A small-molecule ligand and the protein it binds are described below.
Small molecule (SMILES): C[n+]1cn([C@@H]2O[C@H](COP(=O)(O)O)[C@@H](O)[C@H]2O)c2nc(N)[nH]c(=O)c21

Binding-site contacts:
Ligand atom N7 contacts residue TYR248 of chain 1.A at 3.7 Å.
Ligand atom N2 contacts residue PHE241 of chain 1.A at 3.5 Å.
Ligand atom O2' contacts residue TYR285 of chain 1.A at 2.8 Å (h-bond).
Ligand atom C2 contacts residue TYR154 of chain 1.A at 3.5 Å (hydrophobic).
Ligand atom C6 contacts residue TYR154 of chain 1.A at 3.7 Å (hydrophobic).
Ligand atom O4' contacts residue VAL243 of chain 1.A at 3.8 Å.
Ligand atom C2 contacts residue GLU250 of chain 1.A at 3.4 Å.
Ligand atom CN7 contacts residue TYR248 of chain 1.A at 4.0 Å (hydrophobic).
Ligand atom C4' contacts residue HIS37 of chain 1.A at 4.0 Å.
Ligand atom C6 contacts residue TYR248 of chain 1.A at 3.7 Å (hydrophobic).
Ligand atom C6 contacts residue GLU250 of chain 1.A at 3.9 Å.
Ligand atom O3' contacts residue ALA40 of chain 1.A at 4.0 Å.
Ligand atom OP2 contacts residue ASN35 of chain 1.A at 3.6 Å (h-bond).
Ligand atom O4' contacts residue TYR248 of chain 1.A at 4.0 Å.
Ligand atom OP2 contacts residue ARG41 of chain 1.A at 3.5 Å (salt-bridge).
Ligand atom O5' contacts residue HIS37 of chain 1.A at 2.7 Å (h-bond).
Ligand atom N1 contacts residue TYR154 of chain 1.A at 3.4 Å.
Ligand atom C2' contacts residue ASP152 of chain 1.A at 3.6 Å.
Ligand atom N2 contacts residue GLU250 of chain 1.A at 3.1 Å (salt-bridge).
Ligand atom OP1 contacts residue HIS37 of chain 1.A at 2.6 Å (h-bond).
Ligand atom N1 contacts residue TYR248 of chain 1.A at 3.6 Å.
Ligand atom C8 contacts residue TYR248 of chain 1.A at 3.7 Å (hydrophobic).
Ligand atom O6 contacts residue TYR154 of chain 1.A at 3.9 Å.
Ligand atom C3' contacts residue ARG41 of chain 1.A at 3.7 Å.
Ligand atom C8 contacts residue ASP152 of chain 1.A at 4.0 Å.
Ligand atom O3' contacts residue ARG41 of chain 1.A at 3.4 Å (salt-bridge).
Ligand atom N1 contacts residue GLU250 of chain 1.A at 2.7 Å (salt-bridge).
Ligand atom N3 contacts residue TYR154 of chain 1.A at 3.9 Å.
Ligand atom C2 contacts residue TYR248 of chain 1.A at 3.6 Å (hydrophobic).
Ligand atom N9 contacts residue TYR248 of chain 1.A at 3.8 Å.
Ligand atom C5' contacts residue HIS37 of chain 1.A at 3.3 Å.
Ligand atom N3 contacts residue TYR248 of chain 1.A at 3.6 Å.
Ligand atom C4 contacts residue TYR248 of chain 1.A at 3.5 Å (hydrophobic).
Ligand atom OP2 contacts residue HIS37 of chain 1.A at 2.5 Å (h-bond).
Ligand atom C5 contacts residue TYR248 of chain 1.A at 3.6 Å (hydrophobic).
Ligand atom O2' contacts residue ASP152 of chain 1.A at 3.6 Å (salt-bridge).
Ligand atom CN7 contacts residue SAH1 of chain 1.N at 3.8 Å.
Ligand atom O6 contacts residue TYR248 of chain 1.A at 3.7 Å.
Ligand atom O5' contacts residue ARG41 of chain 1.A at 3.2 Å (salt-bridge).
Ligand atom P contacts residue HIS37 of chain 1.A at 1.5 Å.

Sequence of chain 1.A:
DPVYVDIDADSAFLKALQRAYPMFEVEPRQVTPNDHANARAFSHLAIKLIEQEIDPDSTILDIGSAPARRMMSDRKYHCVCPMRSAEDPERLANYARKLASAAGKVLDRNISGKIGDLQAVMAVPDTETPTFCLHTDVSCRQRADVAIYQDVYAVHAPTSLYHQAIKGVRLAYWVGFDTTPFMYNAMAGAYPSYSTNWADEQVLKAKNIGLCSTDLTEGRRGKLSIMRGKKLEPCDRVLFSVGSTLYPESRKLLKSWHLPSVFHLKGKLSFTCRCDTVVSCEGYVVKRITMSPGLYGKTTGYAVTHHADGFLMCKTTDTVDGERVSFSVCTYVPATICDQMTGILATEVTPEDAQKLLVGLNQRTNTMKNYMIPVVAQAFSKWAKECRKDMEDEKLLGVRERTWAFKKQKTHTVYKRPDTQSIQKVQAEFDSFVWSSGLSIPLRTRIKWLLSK